This protein binds this small molecule.
Small molecule (SMILES): COc1cc(O)ccc1/C=C1\CCCN=C1c1cccnc1

Sequence of chain 1.C:
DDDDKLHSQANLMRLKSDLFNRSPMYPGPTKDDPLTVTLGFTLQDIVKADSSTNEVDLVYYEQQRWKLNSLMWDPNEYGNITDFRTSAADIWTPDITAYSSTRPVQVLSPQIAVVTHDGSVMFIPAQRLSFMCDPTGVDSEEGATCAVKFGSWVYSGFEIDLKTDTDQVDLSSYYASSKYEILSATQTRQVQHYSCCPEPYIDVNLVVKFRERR

Binding-site contacts:
Ligand atom C12 contacts residue TYR197 of chain 1.C at 3.6 Å (hydrophobic).
Ligand atom C2 contacts residue THR45 of chain 1.B at 3.6 Å.
Ligand atom N10 contacts residue TRP156 of chain 1.C at 2.8 Å (h-bond).
Ligand atom C13 contacts residue TYR197 of chain 1.C at 3.8 Å (hydrophobic).
Ligand atom C1 contacts residue ASP173 of chain 1.B at 3.5 Å.
Ligand atom C6 contacts residue SER176 of chain 1.B at 3.2 Å.
Ligand atom N10 contacts residue TYR204 of chain 1.C at 4.0 Å.
Ligand atom N18 contacts residue TRP156 of chain 1.C at 3.6 Å.
Ligand atom C22 contacts residue ILE127 of chain 1.B at 3.8 Å (hydrophobic).
Ligand atom O20 contacts residue ASP173 of chain 1.B at 2.6 Å (salt-bridge).
Ligand atom C16 contacts residue ILE127 of chain 1.B at 3.7 Å (hydrophobic).
Ligand atom C22 contacts residue GLN66 of chain 1.B at 3.8 Å.
Ligand atom C5 contacts residue TYR64 of chain 1.B at 3.8 Å (hydrophobic).
Ligand atom C16 contacts residue TYR204 of chain 1.C at 3.4 Å (hydrophobic).
Ligand atom C1 contacts residue SER176 of chain 1.B at 3.5 Å.
Ligand atom O20 contacts residue SER175 of chain 1.B at 3.1 Å (h-bond).
Ligand atom C4 contacts residue CYS199 of chain 1.C at 3.7 Å (hydrophobic).
Ligand atom C3 contacts residue CYS199 of chain 1.C at 3.7 Å (hydrophobic).
Ligand atom C6 contacts residue TYR197 of chain 1.C at 3.4 Å (hydrophobic).
Ligand atom C5 contacts residue TYR197 of chain 1.C at 3.5 Å (hydrophobic).
Ligand atom C15 contacts residue CYS200 of chain 1.C at 4.0 Å (hydrophobic).
Ligand atom C11 contacts residue TRP156 of chain 1.C at 3.6 Å (hydrophobic).
Ligand atom C22 contacts residue THR45 of chain 1.B at 3.6 Å.
Ligand atom C3 contacts residue TYR64 of chain 1.B at 3.7 Å (hydrophobic).
Ligand atom C2 contacts residue ASP173 of chain 1.B at 3.5 Å.
Ligand atom C4 contacts residue TYR64 of chain 1.B at 3.8 Å (hydrophobic).
Ligand atom O20 contacts residue THR45 of chain 1.B at 3.5 Å.
Ligand atom C19 contacts residue TRP156 of chain 1.C at 3.0 Å (hydrophobic).
Ligand atom O20 contacts residue SER176 of chain 1.B at 3.0 Å (h-bond).
Ligand atom O21 contacts residue ILE127 of chain 1.B at 4.0 Å.
Ligand atom C12 contacts residue TYR102 of chain 1.C at 3.8 Å (hydrophobic).
Ligand atom C11 contacts residue SER155 of chain 1.C at 3.9 Å.
Ligand atom C15 contacts residue TYR204 of chain 1.C at 3.2 Å (hydrophobic).
Ligand atom C14 contacts residue TRP156 of chain 1.C at 3.3 Å (hydrophobic).
Ligand atom N18 contacts residue ILE127 of chain 1.B at 3.8 Å.
Ligand atom C9 contacts residue TRP156 of chain 1.C at 3.5 Å (hydrophobic).
Ligand atom C17 contacts residue ILE127 of chain 1.B at 3.5 Å (hydrophobic).
Ligand atom C11 contacts residue TYR102 of chain 1.C at 3.5 Å (hydrophobic).
Ligand atom C1 contacts residue THR45 of chain 1.B at 3.8 Å.
Ligand atom O21 contacts residue CYS199 of chain 1.C at 4.0 Å.

Sequence of chain 1.B:
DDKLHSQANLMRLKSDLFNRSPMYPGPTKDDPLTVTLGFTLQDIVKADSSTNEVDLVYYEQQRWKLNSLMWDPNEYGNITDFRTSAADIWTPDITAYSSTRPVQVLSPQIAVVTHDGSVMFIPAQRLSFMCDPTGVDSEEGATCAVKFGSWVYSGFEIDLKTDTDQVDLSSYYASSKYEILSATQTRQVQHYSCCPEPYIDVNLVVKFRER